Binding-site contacts:
Ligand atom OP1 contacts residue ARG49 of chain 14.D at 2.5 Å (salt-bridge).
Ligand atom C4 contacts residue TYR85 of chain 15.C at 3.5 Å (hydrophobic).
Ligand atom N6 contacts residue THR59 of chain 15.C at 2.9 Å (h-bond).
Ligand atom OP2 contacts residue TYR85 of chain 15.C at 2.5 Å (h-bond).
Ligand atom OP2 contacts residue ASN55 of chain 14.D at 3.2 Å (h-bond).
Ligand atom P contacts residue SER51 of chain 14.D at 3.4 Å.
Ligand atom P contacts residue ARG49 of chain 14.D at 2.9 Å.
Ligand atom O4' contacts residue LYS61 of chain 15.C at 3.1 Å (salt-bridge).
Ligand atom OP1 contacts residue SER51 of chain 14.D at 3.3 Å.
Ligand atom C4' contacts residue TYR85 of chain 15.C at 3.3 Å (hydrophobic).
Ligand atom N1 contacts residue THR59 of chain 15.C at 3.6 Å.
Ligand atom O3' contacts residue SER51 of chain 14.D at 3.5 Å (h-bond).
Ligand atom N6 contacts residue CYS46 of chain 15.C at 3.4 Å (h-bond).
Ligand atom OP1 contacts residue ASN55 of chain 14.D at 3.3 Å (h-bond).
Ligand atom O2' contacts residue TYR85 of chain 15.C at 3.5 Å.
Ligand atom O2' contacts residue GLU63 of chain 15.C at 3.0 Å (salt-bridge).
Ligand atom N6 contacts residue THR45 of chain 15.C at 2.9 Å (h-bond).
Ligand atom OP1 contacts residue SER51 of chain 14.D at 2.7 Å (h-bond).
Ligand atom O2 contacts residue ASN87 of chain 15.C at 3.2 Å (h-bond).
Ligand atom OP2 contacts residue ARG49 of chain 14.D at 2.4 Å (salt-bridge).
Ligand atom C6 contacts residue THR45 of chain 15.C at 3.5 Å.
Ligand atom N1 contacts residue TYR85 of chain 15.C at 3.6 Å.
Ligand atom C2' contacts residue GLU63 of chain 15.C at 3.5 Å.
Ligand atom P contacts residue TYR85 of chain 15.C at 3.5 Å.
Ligand atom C3' contacts residue TYR85 of chain 15.C at 3.3 Å (hydrophobic).
Ligand atom C2' contacts residue TYR85 of chain 15.C at 3.4 Å (hydrophobic).
Ligand atom C5' contacts residue SER51 of chain 14.D at 3.5 Å.
Ligand atom N1 contacts residue SER47 of chain 15.C at 2.7 Å (h-bond).
Ligand atom OP2 contacts residue SER51 of chain 14.D at 3.2 Å (h-bond).
Ligand atom C5 contacts residue TYR85 of chain 15.C at 3.5 Å (hydrophobic).
Ligand atom OP2 contacts residue LYS57 of chain 14.D at 2.7 Å (salt-bridge).
Ligand atom OP1 contacts residue SER52 of chain 14.D at 3.0 Å.
Ligand atom C6 contacts residue TYR85 of chain 15.C at 3.5 Å (hydrophobic).
Ligand atom C2 contacts residue SER47 of chain 15.C at 3.0 Å.
Ligand atom OP2 contacts residue LYS57 of chain 14.D at 3.4 Å.
Ligand atom C5 contacts residue THR45 of chain 15.C at 3.3 Å.
Ligand atom OP2 contacts residue LYS43 of chain 15.C at 3.2 Å (salt-bridge).
Ligand atom C5' contacts residue TYR85 of chain 15.C at 3.1 Å (hydrophobic).
Ligand atom O3' contacts residue TYR85 of chain 15.C at 3.6 Å.
Ligand atom N7 contacts residue THR45 of chain 15.C at 2.6 Å (h-bond).

The protein below binds the small molecule below.
Small molecule (SMILES): Nc1ccn([C@@H]2O[C@H](CO[P](=O)(O)O[C@H]3[C@@H](O)[C@H](n4ccc(N)nc4=O)O[C@@H]3CO[P](=O)(O)O[C@H]3[C@@H](O)[C@H](n4cnc5c(N)ncnc54)O[C@@H]3CO[P](=O)(O)O[C@H]3[C@@H](O)[C@H](n4ccc(N)nc4=O)O[C@@H]3CO[P](=O)(O)O[C@H]3[C@@H](O)[C@H](n4ccc(=O)[nH]c4=O)O[C@@H]3CO[P](=O)(O)O[C@H]3[C@@H](O)[C@H](n4cnc5c(N)ncnc54)O[C@@H]3CO[P](=O)(O)O[C@H]3[C@@H](O)[C@H](n4cnc5c(=O)nc(N)[nH]c54)O[C@@H]3CO[P](=O)(O)O[C@H]3[C@@H](O)[C@H](n4cnc5c(=O)nc(N)[nH]c54)O[C@@H]3CO)[C@@H](O)[C@H]2O)c(=O)n1

Sequence of chain 14.D:
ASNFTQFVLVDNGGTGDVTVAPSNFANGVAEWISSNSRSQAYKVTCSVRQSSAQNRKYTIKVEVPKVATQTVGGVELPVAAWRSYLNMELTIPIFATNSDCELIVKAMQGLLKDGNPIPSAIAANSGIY

Sequence of chain 15.C:
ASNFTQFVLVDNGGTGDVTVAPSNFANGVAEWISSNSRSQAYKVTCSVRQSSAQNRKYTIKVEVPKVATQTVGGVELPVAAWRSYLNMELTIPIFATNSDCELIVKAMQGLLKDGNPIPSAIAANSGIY